Binding-site contacts:
Ligand atom O4 contacts residue TYR192 of chain 3.A at 3.6 Å.
Ligand atom C6 contacts residue ALA162 of chain 2.A at 3.5 Å (hydrophobic).
Ligand atom N10 contacts residue ASP150 of chain 3.A at 3.1 Å (salt-bridge).
Ligand atom N3 contacts residue THR161 of chain 2.A at 3.6 Å.
Ligand atom O7 contacts residue TYR163 of chain 2.A at 3.2 Å (h-bond).
Ligand atom C5 contacts residue ASP45 of chain 2.A at 3.6 Å.
Ligand atom N3 contacts residue SER158 of chain 2.A at 2.9 Å (h-bond).
Ligand atom N10 contacts residue TYR163 of chain 2.A at 3.7 Å.
Ligand atom N12 contacts residue TYR163 of chain 2.A at 3.4 Å (h-bond).
Ligand atom C26 contacts residue TYR163 of chain 2.A at 3.6 Å (hydrophobic).
Ligand atom C26 contacts residue SER166 of chain 2.A at 3.0 Å.
Ligand atom C8 contacts residue THR161 of chain 2.A at 3.3 Å.
Ligand atom C26 contacts residue ILE187 of chain 3.A at 3.6 Å (hydrophobic).
Ligand atom C7 contacts residue THR161 of chain 2.A at 3.6 Å.
Ligand atom C14 contacts residue ILE187 of chain 3.A at 3.7 Å (hydrophobic).
Ligand atom O7 contacts residue GLU123 of chain 2.A at 2.6 Å (salt-bridge).
Ligand atom O7 contacts residue ASN122 of chain 2.A at 3.5 Å (h-bond).
Ligand atom C25 contacts residue TYR163 of chain 2.A at 3.6 Å (hydrophobic).
Ligand atom N3 contacts residue ASN122 of chain 2.A at 3.0 Å (h-bond).
Ligand atom O8 contacts residue ASN122 of chain 2.A at 3.1 Å (h-bond).
Ligand atom C2 contacts residue GLY46 of chain 2.A at 3.7 Å.
Ligand atom O8 contacts residue GLU123 of chain 2.A at 2.6 Å (salt-bridge).
Ligand atom C8 contacts residue PHE74 of chain 2.A at 3.6 Å (hydrophobic).
Ligand atom N11 contacts residue ILE187 of chain 3.A at 3.4 Å.
Ligand atom N4 contacts residue PHE74 of chain 2.A at 3.4 Å.
Ligand atom N3 contacts residue TYR75 of chain 2.A at 3.5 Å (h-bond).
Ligand atom O7 contacts residue ALA162 of chain 2.A at 3.2 Å.
Ligand atom C21 contacts residue GLU123 of chain 2.A at 3.4 Å.
Ligand atom N10 contacts residue ALA185 of chain 3.A at 2.9 Å (h-bond).
Ligand atom C4 contacts residue ASP45 of chain 2.A at 3.5 Å.
Ligand atom N4 contacts residue THR161 of chain 2.A at 2.6 Å (h-bond).
Ligand atom N2 contacts residue ASN122 of chain 2.A at 3.0 Å (h-bond).
Ligand atom N11 contacts residue SER166 of chain 2.A at 2.8 Å (h-bond).
Ligand atom C7 contacts residue ALA162 of chain 2.A at 3.5 Å (hydrophobic).
Ligand atom O1 contacts residue ILE187 of chain 3.A at 3.7 Å.
Ligand atom C17 contacts residue ASP45 of chain 2.A at 3.5 Å.
Ligand atom C9 contacts residue ASP45 of chain 2.A at 3.6 Å.
Ligand atom N6 contacts residue ASP45 of chain 2.A at 3.4 Å (salt-bridge).
Ligand atom O5 contacts residue ASP45 of chain 2.A at 2.7 Å (salt-bridge).
Ligand atom C22 contacts residue GLU123 of chain 2.A at 3.2 Å.

Sequence of chain 2.A:
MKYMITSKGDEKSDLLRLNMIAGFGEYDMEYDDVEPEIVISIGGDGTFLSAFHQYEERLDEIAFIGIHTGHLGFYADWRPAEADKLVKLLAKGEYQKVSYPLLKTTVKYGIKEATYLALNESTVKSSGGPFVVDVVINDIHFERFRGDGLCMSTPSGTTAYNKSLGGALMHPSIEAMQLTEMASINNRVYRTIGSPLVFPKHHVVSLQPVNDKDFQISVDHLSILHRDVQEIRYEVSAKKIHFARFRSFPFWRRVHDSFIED

Sequence of chain 3.A:
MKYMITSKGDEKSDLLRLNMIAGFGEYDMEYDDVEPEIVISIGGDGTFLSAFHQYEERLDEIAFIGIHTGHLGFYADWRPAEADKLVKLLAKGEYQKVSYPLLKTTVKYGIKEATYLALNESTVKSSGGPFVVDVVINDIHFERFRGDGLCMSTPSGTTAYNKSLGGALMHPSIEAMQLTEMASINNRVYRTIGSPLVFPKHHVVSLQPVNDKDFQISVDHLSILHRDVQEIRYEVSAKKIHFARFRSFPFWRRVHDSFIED

A small-molecule ligand and the protein it binds are described below.
Small molecule (SMILES): NCCN(CC#Cc1nc2c(N)ncnc2n1[C@@H]1O[C@H](CNC(=O)CC(=O)O)[C@@H](O)[C@H]1O)C[C@H]1O[C@@H](n2cnc3c(N)ncnc32)[C@H](O)[C@@H]1O